This protein binds this small molecule.
Small molecule (SMILES): CC(=O)N[C@H]1[C@H](O[C@H]2[C@H](O)[C@@H](NC(C)=O)CO[C@@H]2CO)O[C@H](CO)[C@@H](O)[C@@H]1O

Binding-site contacts:
Ligand atom C2 contacts residue ASN1072 of chain 1.B at 2.4 Å.
Ligand atom C8 contacts residue ALA704 of chain 1.B at 3.7 Å (hydrophobic).
Ligand atom C1 contacts residue ALA704 of chain 1.B at 4.5 Å (hydrophobic).
Ligand atom O6 contacts residue ASN1072 of chain 1.B at 4.5 Å.
Ligand atom O7 contacts residue SER702 of chain 1.B at 4.5 Å.
Ligand atom O4 contacts residue ALA704 of chain 1.B at 3.5 Å.
Ligand atom C8 contacts residue GLU1070 of chain 1.B at 3.4 Å.
Ligand atom C7 contacts residue ALA704 of chain 1.B at 3.5 Å (hydrophobic).
Ligand atom O7 contacts residue ALA704 of chain 1.B at 3.9 Å.
Ligand atom C2 contacts residue ALA704 of chain 1.B at 4.2 Å (hydrophobic).
Ligand atom C7 contacts residue ASN1072 of chain 1.B at 3.8 Å.
Ligand atom C8 contacts residue LYS1071 of chain 1.B at 4.2 Å.
Ligand atom C5 contacts residue ASN1072 of chain 1.B at 3.7 Å.
Ligand atom C3 contacts residue ASN1072 of chain 1.B at 3.8 Å.
Ligand atom N2 contacts residue ALA704 of chain 1.B at 3.6 Å.
Ligand atom O5 contacts residue ASN1072 of chain 1.B at 2.3 Å (h-bond).
Ligand atom C8 contacts residue ASN1072 of chain 1.B at 4.2 Å.
Ligand atom N2 contacts residue ASN1072 of chain 1.B at 2.9 Å (h-bond).
Ligand atom C4 contacts residue ASN1072 of chain 1.B at 4.2 Å.
Ligand atom O7 contacts residue ASN1072 of chain 1.B at 4.3 Å.
Ligand atom C1 contacts residue ASN1072 of chain 1.B at 1.4 Å.

Sequence of chain 1.B:
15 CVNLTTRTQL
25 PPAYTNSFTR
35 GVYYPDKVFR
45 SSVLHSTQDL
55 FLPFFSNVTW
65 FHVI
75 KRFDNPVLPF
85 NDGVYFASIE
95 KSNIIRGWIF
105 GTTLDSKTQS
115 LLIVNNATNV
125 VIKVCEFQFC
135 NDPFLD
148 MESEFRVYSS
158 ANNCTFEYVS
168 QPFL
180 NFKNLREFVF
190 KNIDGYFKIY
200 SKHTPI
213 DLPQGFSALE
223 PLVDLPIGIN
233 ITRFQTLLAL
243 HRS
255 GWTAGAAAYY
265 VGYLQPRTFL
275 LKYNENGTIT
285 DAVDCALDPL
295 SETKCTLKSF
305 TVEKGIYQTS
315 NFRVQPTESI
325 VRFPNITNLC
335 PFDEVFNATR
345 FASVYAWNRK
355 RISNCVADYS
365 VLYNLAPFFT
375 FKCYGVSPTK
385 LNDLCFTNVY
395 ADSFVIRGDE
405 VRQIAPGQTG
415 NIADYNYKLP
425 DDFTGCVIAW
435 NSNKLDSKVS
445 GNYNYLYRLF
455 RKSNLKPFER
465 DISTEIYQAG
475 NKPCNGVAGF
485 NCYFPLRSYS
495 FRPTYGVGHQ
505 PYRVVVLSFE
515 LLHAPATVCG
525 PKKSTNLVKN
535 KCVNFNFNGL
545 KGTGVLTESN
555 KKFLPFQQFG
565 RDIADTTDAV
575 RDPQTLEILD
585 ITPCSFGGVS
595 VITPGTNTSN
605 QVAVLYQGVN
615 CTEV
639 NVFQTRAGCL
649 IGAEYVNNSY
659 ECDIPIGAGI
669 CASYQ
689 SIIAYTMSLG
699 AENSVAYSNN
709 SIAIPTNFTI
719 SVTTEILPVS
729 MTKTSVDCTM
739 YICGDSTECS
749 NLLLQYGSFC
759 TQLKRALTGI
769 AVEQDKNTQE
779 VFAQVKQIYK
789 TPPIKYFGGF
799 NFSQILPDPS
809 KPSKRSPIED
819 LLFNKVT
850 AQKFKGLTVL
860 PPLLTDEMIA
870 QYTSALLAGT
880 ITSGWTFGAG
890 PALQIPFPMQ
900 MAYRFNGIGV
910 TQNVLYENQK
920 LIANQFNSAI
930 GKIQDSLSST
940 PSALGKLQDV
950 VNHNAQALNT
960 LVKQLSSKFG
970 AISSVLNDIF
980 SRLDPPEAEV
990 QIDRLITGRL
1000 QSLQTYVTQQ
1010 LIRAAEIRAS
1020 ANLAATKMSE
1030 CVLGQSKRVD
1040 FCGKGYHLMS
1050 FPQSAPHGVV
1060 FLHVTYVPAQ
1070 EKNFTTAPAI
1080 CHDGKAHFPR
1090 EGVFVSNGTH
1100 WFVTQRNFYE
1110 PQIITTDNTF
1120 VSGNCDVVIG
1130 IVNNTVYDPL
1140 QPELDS